Binding-site contacts:
Ligand atom C4 contacts residue SER79 of chain 1.B at 4.1 Å.
Ligand atom O4 contacts residue TRP86 of chain 1.B at 3.6 Å.
Ligand atom C2 contacts residue TRP80 of chain 1.B at 3.7 Å (hydrophobic).
Ligand atom O2 contacts residue ASN51 of chain 1.B at 3.6 Å.
Ligand atom C5 contacts residue TYR102 of chain 1.B at 3.6 Å (hydrophobic).
Ligand atom N3 contacts residue TRP86 of chain 1.B at 3.8 Å.
Ligand atom S1 contacts residue TRP86 of chain 1.B at 4.0 Å.
Ligand atom N3 contacts residue PHE78 of chain 1.B at 2.8 Å (h-bond).
Ligand atom O4 contacts residue TRP80 of chain 1.B at 3.0 Å (h-bond).
Ligand atom O4 contacts residue PHE78 of chain 1.B at 3.8 Å.
Ligand atom N3 contacts residue SER79 of chain 1.B at 4.1 Å.
Ligand atom C5 contacts residue TRP100 of chain 1.B at 3.5 Å (hydrophobic).
Ligand atom C4 contacts residue PHE78 of chain 1.B at 3.7 Å (hydrophobic).
Ligand atom C2 contacts residue TRP86 of chain 1.B at 4.1 Å (hydrophobic).
Ligand atom N3 contacts residue TRP80 of chain 1.B at 3.6 Å.
Ligand atom C4 contacts residue TYR102 of chain 1.B at 3.6 Å (hydrophobic).
Ligand atom C5 contacts residue TRP80 of chain 1.B at 3.5 Å (hydrophobic).
Ligand atom C4 contacts residue TRP86 of chain 1.B at 3.6 Å (hydrophobic).
Ligand atom C2 contacts residue PHE78 of chain 1.B at 3.7 Å (hydrophobic).
Ligand atom O2 contacts residue TRP86 of chain 1.B at 4.3 Å.
Ligand atom S1 contacts residue TRP100 of chain 1.B at 3.4 Å (h-bond).
Ligand atom S1 contacts residue TRP80 of chain 1.B at 3.8 Å.
Ligand atom O4 contacts residue TYR102 of chain 1.B at 2.9 Å (h-bond).
Ligand atom C2 contacts residue ASN51 of chain 1.B at 4.4 Å.
Ligand atom C4 contacts residue TRP80 of chain 1.B at 3.3 Å (hydrophobic).
Ligand atom O4 contacts residue SER79 of chain 1.B at 3.5 Å.
Ligand atom O2 contacts residue TRP80 of chain 1.B at 4.0 Å.
Ligand atom O2 contacts residue PHE78 of chain 1.B at 3.8 Å.
Ligand atom O2 contacts residue PRO52 of chain 1.B at 3.7 Å.
Ligand atom C5 contacts residue TRP86 of chain 1.B at 3.6 Å (hydrophobic).

Sequence of chain 1.B:
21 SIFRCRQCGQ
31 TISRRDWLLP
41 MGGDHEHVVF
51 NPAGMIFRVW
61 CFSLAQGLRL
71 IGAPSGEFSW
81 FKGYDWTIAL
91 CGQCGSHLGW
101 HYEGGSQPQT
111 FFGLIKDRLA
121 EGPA

The small molecule below binds the protein below.
Small molecule (SMILES): O=C1C=[SH]C(=O)N1